A protein and the small-molecule ligand that binds it are described below.
Small molecule (SMILES): N[C@@H](Cc1c[nH]c2ccccc12)C(=O)O

Sequence of chain 1.A:
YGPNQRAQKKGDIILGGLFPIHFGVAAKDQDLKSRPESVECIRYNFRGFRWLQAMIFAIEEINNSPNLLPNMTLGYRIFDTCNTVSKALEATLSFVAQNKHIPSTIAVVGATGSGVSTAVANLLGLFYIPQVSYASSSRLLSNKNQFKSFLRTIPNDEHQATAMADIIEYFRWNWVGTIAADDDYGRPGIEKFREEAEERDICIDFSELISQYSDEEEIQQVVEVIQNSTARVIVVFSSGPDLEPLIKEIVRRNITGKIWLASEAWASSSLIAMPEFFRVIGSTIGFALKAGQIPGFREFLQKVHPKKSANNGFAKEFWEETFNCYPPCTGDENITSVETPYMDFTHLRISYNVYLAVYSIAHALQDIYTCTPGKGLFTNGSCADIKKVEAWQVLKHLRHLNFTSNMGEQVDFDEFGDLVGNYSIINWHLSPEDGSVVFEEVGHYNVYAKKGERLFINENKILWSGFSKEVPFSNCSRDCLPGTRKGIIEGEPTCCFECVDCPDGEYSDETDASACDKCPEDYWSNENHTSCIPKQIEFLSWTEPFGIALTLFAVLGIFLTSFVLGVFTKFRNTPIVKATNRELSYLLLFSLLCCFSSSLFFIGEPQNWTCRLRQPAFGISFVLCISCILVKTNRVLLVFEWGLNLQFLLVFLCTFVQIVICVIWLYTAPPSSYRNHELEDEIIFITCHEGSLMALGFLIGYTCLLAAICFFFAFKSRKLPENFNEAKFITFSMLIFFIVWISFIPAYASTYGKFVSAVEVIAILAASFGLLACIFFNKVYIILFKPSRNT

Binding-site contacts:
Ligand atom NE1 contacts residue ALA298 of chain 1.A at 4.0 Å.
Ligand atom CE3 contacts residue SER272 of chain 1.A at 4.3 Å.
Ligand atom CZ3 contacts residue CA1 of chain 1.I at 4.1 Å.
Ligand atom CD1 contacts residue ALA298 of chain 1.A at 4.4 Å (hydrophobic).
Ligand atom CA contacts residue ALA168 of chain 1.A at 3.2 Å (hydrophobic).
Ligand atom C contacts residue TYR218 of chain 1.A at 3.4 Å (hydrophobic).
Ligand atom CB contacts residue ALA168 of chain 1.A at 2.5 Å (hydrophobic).
Ligand atom CH2 contacts residue CA1 of chain 1.I at 3.5 Å.
Ligand atom CZ2 contacts residue ARG66 of chain 1.A at 3.8 Å.
Ligand atom CG contacts residue THR145 of chain 1.A at 4.2 Å.
Ligand atom NE1 contacts residue GLU297 of chain 1.A at 3.3 Å (salt-bridge).
Ligand atom CG contacts residue ALA168 of chain 1.A at 3.3 Å (hydrophobic).
Ligand atom OXT contacts residue THR145 of chain 1.A at 4.2 Å.
Ligand atom OXT contacts residue SER147 of chain 1.A at 3.6 Å.
Ligand atom CD1 contacts residue GLU297 of chain 1.A at 3.4 Å.
Ligand atom O contacts residue TYR218 of chain 1.A at 2.8 Å.
Ligand atom O contacts residue SER170 of chain 1.A at 3.9 Å.
Ligand atom CA contacts residue SER170 of chain 1.A at 4.2 Å.
Ligand atom CZ3 contacts residue ALA298 of chain 1.A at 4.4 Å (hydrophobic).
Ligand atom O contacts residue SER169 of chain 1.A at 4.3 Å.
Ligand atom CD2 contacts residue ALA298 of chain 1.A at 4.3 Å (hydrophobic).
Ligand atom O contacts residue SER147 of chain 1.A at 2.7 Å (h-bond).
Ligand atom CA contacts residue TYR218 of chain 1.A at 3.8 Å (hydrophobic).
Ligand atom N contacts residue ALA168 of chain 1.A at 2.8 Å (h-bond).
Ligand atom CH2 contacts residue ALA298 of chain 1.A at 3.6 Å (hydrophobic).
Ligand atom O contacts residue ALA168 of chain 1.A at 4.2 Å.
Ligand atom OXT contacts residue GLY146 of chain 1.A at 4.2 Å.
Ligand atom N contacts residue TYR218 of chain 1.A at 3.5 Å.
Ligand atom CE2 contacts residue ALA298 of chain 1.A at 3.9 Å (hydrophobic).
Ligand atom NE1 contacts residue ILE415 of chain 1.A at 4.3 Å.
Ligand atom CB contacts residue THR145 of chain 1.A at 3.4 Å.
Ligand atom CZ2 contacts residue ALA298 of chain 1.A at 3.4 Å (hydrophobic).
Ligand atom CZ3 contacts residue SER272 of chain 1.A at 4.0 Å.
Ligand atom CD1 contacts residue ALA168 of chain 1.A at 3.5 Å (hydrophobic).
Ligand atom C contacts residue ALA168 of chain 1.A at 3.9 Å (hydrophobic).
Ligand atom N contacts residue SER170 of chain 1.A at 2.8 Å (h-bond).
Ligand atom CH2 contacts residue ARG66 of chain 1.A at 4.1 Å.
Ligand atom OXT contacts residue TYR218 of chain 1.A at 3.9 Å.
Ligand atom N contacts residue SER169 of chain 1.A at 4.3 Å.
Ligand atom C contacts residue SER147 of chain 1.A at 3.6 Å.